A small-molecule ligand and the protein it binds are described below.
Small molecule (SMILES): CC(=O)N[C@@H]1[C@@H](O)[C@H](O)[C@@H](CO)O[C@H]1O

Sequence of chain 3.B:
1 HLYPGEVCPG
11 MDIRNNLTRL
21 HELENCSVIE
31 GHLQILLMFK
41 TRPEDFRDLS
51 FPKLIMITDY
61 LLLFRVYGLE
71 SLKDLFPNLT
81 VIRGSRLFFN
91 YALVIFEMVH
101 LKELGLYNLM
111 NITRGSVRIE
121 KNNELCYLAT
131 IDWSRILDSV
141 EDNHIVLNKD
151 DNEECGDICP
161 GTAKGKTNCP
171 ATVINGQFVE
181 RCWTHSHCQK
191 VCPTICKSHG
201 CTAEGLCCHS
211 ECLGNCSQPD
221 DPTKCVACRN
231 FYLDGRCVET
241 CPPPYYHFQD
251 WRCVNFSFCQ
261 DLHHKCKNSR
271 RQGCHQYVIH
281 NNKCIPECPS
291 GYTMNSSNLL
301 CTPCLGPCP

Binding-site contacts:
Ligand atom C4 contacts residue ASN16 of chain 3.B at 4.2 Å.
Ligand atom C8 contacts residue THR18 of chain 3.B at 3.9 Å.
Ligand atom C1 contacts residue ASN16 of chain 3.B at 1.4 Å.
Ligand atom C2 contacts residue THR18 of chain 3.B at 3.9 Å.
Ligand atom C1 contacts residue THR18 of chain 3.B at 3.7 Å.
Ligand atom C5 contacts residue ASN16 of chain 3.B at 3.6 Å.
Ligand atom N2 contacts residue THR18 of chain 3.B at 3.2 Å.
Ligand atom C2 contacts residue ASN16 of chain 3.B at 2.4 Å.
Ligand atom N2 contacts residue ASN16 of chain 3.B at 2.9 Å (h-bond).
Ligand atom C7 contacts residue THR18 of chain 3.B at 3.8 Å.
Ligand atom O5 contacts residue ASN16 of chain 3.B at 2.3 Å (h-bond).
Ligand atom C7 contacts residue ASN16 of chain 3.B at 3.2 Å.
Ligand atom O7 contacts residue ASN16 of chain 3.B at 3.0 Å (h-bond).
Ligand atom C3 contacts residue ASN16 of chain 3.B at 3.8 Å.
Ligand atom C8 contacts residue ASN16 of chain 3.B at 4.4 Å.